Sequence of chain 1.A:
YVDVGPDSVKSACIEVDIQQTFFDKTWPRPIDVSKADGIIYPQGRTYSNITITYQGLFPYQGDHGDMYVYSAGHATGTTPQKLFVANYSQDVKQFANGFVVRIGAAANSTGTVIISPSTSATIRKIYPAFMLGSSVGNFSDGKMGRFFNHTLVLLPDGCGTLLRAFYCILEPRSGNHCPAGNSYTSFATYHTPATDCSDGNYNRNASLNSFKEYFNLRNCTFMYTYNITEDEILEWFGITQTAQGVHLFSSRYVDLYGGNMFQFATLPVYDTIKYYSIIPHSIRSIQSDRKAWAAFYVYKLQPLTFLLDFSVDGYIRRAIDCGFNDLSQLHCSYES

Binding-site contacts:
Ligand atom O6 contacts residue PHE148 of chain 1.A at 4.2 Å.
Ligand atom C5 contacts residue SER135 of chain 1.A at 4.0 Å.
Ligand atom N2 contacts residue ASN149 of chain 1.A at 3.0 Å (h-bond).
Ligand atom C4 contacts residue ASN149 of chain 1.A at 4.2 Å.
Ligand atom C2 contacts residue ASN149 of chain 1.A at 2.7 Å.
Ligand atom O5 contacts residue PHE148 of chain 1.A at 4.4 Å.
Ligand atom C1 contacts residue ASN149 of chain 1.A at 1.5 Å.
Ligand atom C1 contacts residue SER135 of chain 1.A at 3.7 Å.
Ligand atom C5 contacts residue ASN149 of chain 1.A at 3.5 Å.
Ligand atom O5 contacts residue ASN149 of chain 1.A at 2.4 Å (h-bond).
Ligand atom C3 contacts residue ASN149 of chain 1.A at 3.9 Å.
Ligand atom O5 contacts residue SER135 of chain 1.A at 4.0 Å.
Ligand atom C7 contacts residue ASN149 of chain 1.A at 4.3 Å.

This small molecule binds to this protein.
Small molecule (SMILES): CC(=O)N[C@@H]1[C@@H](O)[C@H](O)[C@@H](CO)O[C@H]1O